Sequence of chain 2.A:
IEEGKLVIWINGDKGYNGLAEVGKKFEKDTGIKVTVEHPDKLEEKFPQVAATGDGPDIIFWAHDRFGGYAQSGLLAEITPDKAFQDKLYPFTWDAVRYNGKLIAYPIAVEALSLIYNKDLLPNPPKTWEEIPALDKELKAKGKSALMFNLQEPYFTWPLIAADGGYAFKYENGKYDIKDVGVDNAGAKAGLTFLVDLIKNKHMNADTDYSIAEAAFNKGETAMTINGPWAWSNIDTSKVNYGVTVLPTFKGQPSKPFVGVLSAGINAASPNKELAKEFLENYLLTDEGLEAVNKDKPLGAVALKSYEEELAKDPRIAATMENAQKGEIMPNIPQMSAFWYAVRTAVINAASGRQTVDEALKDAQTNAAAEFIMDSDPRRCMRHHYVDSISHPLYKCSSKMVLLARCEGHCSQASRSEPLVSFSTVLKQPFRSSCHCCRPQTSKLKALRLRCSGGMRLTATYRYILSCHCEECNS

Binding-site contacts:
Ligand atom O5 contacts residue TYR157 of chain 2.A at 3.3 Å.
Ligand atom C2 contacts residue ASP67 of chain 2.A at 3.3 Å.
Ligand atom O3 contacts residue ALA65 of chain 2.A at 3.3 Å.
Ligand atom O3 contacts residue ASP67 of chain 2.A at 2.6 Å (salt-bridge).
Ligand atom O6 contacts residue GLU155 of chain 2.A at 2.6 Å (salt-bridge).
Ligand atom O2 contacts residue ASP67 of chain 2.A at 2.6 Å (salt-bridge).
Ligand atom C6 contacts residue GLU155 of chain 2.A at 3.5 Å.
Ligand atom O4 contacts residue ARG346 of chain 2.A at 3.5 Å (salt-bridge).
Ligand atom O2 contacts residue TRP64 of chain 2.A at 3.2 Å (h-bond).
Ligand atom O3 contacts residue TRP342 of chain 2.A at 3.7 Å.
Ligand atom O3 contacts residue TRP64 of chain 2.A at 3.4 Å (h-bond).
Ligand atom C6 contacts residue PRO156 of chain 2.A at 3.9 Å (hydrophobic).
Ligand atom O4 contacts residue ARG68 of chain 2.A at 2.8 Å (salt-bridge).
Ligand atom C4 contacts residue ARG68 of chain 2.A at 3.8 Å.
Ligand atom C6 contacts residue TRP342 of chain 2.A at 3.7 Å (hydrophobic).
Ligand atom O1 contacts residue LYS17 of chain 2.A at 3.1 Å (salt-bridge).
Ligand atom C6 contacts residue TYR157 of chain 2.A at 3.7 Å (hydrophobic).
Ligand atom C3 contacts residue ASP67 of chain 2.A at 3.5 Å.
Ligand atom C3 contacts residue TRP64 of chain 2.A at 3.6 Å (hydrophobic).
Ligand atom O6 contacts residue PRO156 of chain 2.A at 3.3 Å.
Ligand atom C2 contacts residue LYS17 of chain 2.A at 3.5 Å.
Ligand atom O2 contacts residue ALA65 of chain 2.A at 3.5 Å.
Ligand atom O1 contacts residue ASN14 of chain 2.A at 3.1 Å (h-bond).
Ligand atom C4 contacts residue TRP342 of chain 2.A at 3.6 Å (hydrophobic).
Ligand atom C6 contacts residue ARG346 of chain 2.A at 3.8 Å.
Ligand atom C2 contacts residue TRP232 of chain 2.A at 3.9 Å (hydrophobic).
Ligand atom C1 contacts residue TYR157 of chain 2.A at 3.6 Å (hydrophobic).
Ligand atom O5 contacts residue ASP16 of chain 2.A at 3.9 Å.
Ligand atom O2 contacts residue GLU113 of chain 2.A at 2.9 Å (salt-bridge).
Ligand atom O2 contacts residue LYS17 of chain 2.A at 2.6 Å (salt-bridge).
Ligand atom C1 contacts residue TRP232 of chain 2.A at 3.8 Å (hydrophobic).
Ligand atom O1 contacts residue ASP16 of chain 2.A at 3.0 Å (salt-bridge).
Ligand atom O6 contacts residue TYR157 of chain 2.A at 3.3 Å (h-bond).
Ligand atom O4 contacts residue TRP342 of chain 2.A at 3.9 Å.
Ligand atom O3 contacts residue GLU113 of chain 2.A at 3.9 Å.
Ligand atom C1 contacts residue LYS17 of chain 2.A at 3.3 Å.
Ligand atom C1 contacts residue ASP16 of chain 2.A at 3.6 Å.
Ligand atom O3 contacts residue ARG68 of chain 2.A at 2.8 Å (salt-bridge).
Ligand atom C2 contacts residue GLU113 of chain 2.A at 3.6 Å.
Ligand atom C6 contacts residue PHE158 of chain 2.A at 3.8 Å (hydrophobic).

The protein below binds the small molecule below.
Small molecule (SMILES): OC[C@H]1O[C@H](O[C@H]2[C@H](O)[C@@H](O)[C@@H](O)O[C@@H]2CO)[C@H](O)[C@@H](O)[C@@H]1O